This small molecule binds to this protein.
Small molecule (SMILES): Cc1ncc(C(=O)N[C@@H](CC(C)C)C(=O)N[C@@H](CC2CCCCC2)C(=O)N[C@H](CCS(C)(=O)=O)Cc2ccc(CN)cc2)s1

Binding-site contacts:
Ligand atom N22 contacts residue GLU132 of chain 1.Z at 3.6 Å (salt-bridge).
Ligand atom C28 contacts residue SER131 of chain 1.Y at 3.5 Å.
Ligand atom N8 contacts residue ASP126 of chain 1.Z at 3.3 Å (salt-bridge).
Ligand atom N11 contacts residue THR21 of chain 1.Y at 3.0 Å (h-bond).
Ligand atom C12 contacts residue THR21 of chain 1.Y at 3.7 Å.
Ligand atom N14 contacts residue GLY47 of chain 1.Y at 3.0 Å (h-bond).
Ligand atom C21 contacts residue VAL31 of chain 1.Y at 3.6 Å (hydrophobic).
Ligand atom C23 contacts residue ALA49 of chain 1.Y at 3.4 Å (hydrophobic).
Ligand atom O39 contacts residue ALA49 of chain 1.Y at 3.2 Å (h-bond).
Ligand atom S5 contacts residue ASP126 of chain 1.Z at 3.6 Å.
Ligand atom O31 contacts residue ALA20 of chain 1.Y at 3.3 Å.
Ligand atom C26 contacts residue THR1 of chain 1.Y at 2.5 Å.
Ligand atom C18 contacts residue LYS33 of chain 1.Y at 3.7 Å.
Ligand atom C20 contacts residue ALA49 of chain 1.Y at 3.7 Å (hydrophobic).
Ligand atom S27 contacts residue THR1 of chain 1.Y at 3.7 Å.
Ligand atom C16 contacts residue THR1 of chain 1.Y at 2.9 Å.
Ligand atom C4 contacts residue PRO127 of chain 1.Z at 3.6 Å (hydrophobic).
Ligand atom C18 contacts residue MET45 of chain 1.Y at 3.5 Å (hydrophobic).
Ligand atom O30 contacts residue SER131 of chain 1.Y at 3.0 Å (h-bond).
Ligand atom C15 contacts residue THR1 of chain 1.Y at 2.5 Å.
Ligand atom O30 contacts residue THR1 of chain 1.Y at 3.6 Å.
Ligand atom C12 contacts residue GLY47 of chain 1.Y at 3.6 Å.
Ligand atom C34 contacts residue GLY47 of chain 1.Y at 3.6 Å.
Ligand atom O31 contacts residue THR21 of chain 1.Y at 2.9 Å (h-bond).
Ligand atom C16 contacts residue GLY47 of chain 1.Y at 3.6 Å.
Ligand atom N22 contacts residue GLN53 of chain 1.Y at 3.5 Å (h-bond).
Ligand atom C28 contacts residue THR1 of chain 1.Y at 3.5 Å.
Ligand atom C25 contacts residue THR1 of chain 1.Y at 1.4 Å.
Ligand atom C20 contacts residue VAL31 of chain 1.Y at 3.5 Å (hydrophobic).
Ligand atom O30 contacts residue GLY130 of chain 1.Y at 3.7 Å.
Ligand atom C19 contacts residue MET45 of chain 1.Y at 3.6 Å (hydrophobic).
Ligand atom C26 contacts residue GLY47 of chain 1.Y at 3.5 Å.
Ligand atom C32 contacts residue THR21 of chain 1.Y at 3.6 Å.
Ligand atom C43 contacts residue ALA27 of chain 1.Y at 3.5 Å (hydrophobic).
Ligand atom C17 contacts residue LYS33 of chain 1.Y at 3.7 Å.
Ligand atom C23 contacts residue VAL31 of chain 1.Y at 3.4 Å (hydrophobic).
Ligand atom C21 contacts residue LYS32 of chain 1.Y at 3.6 Å.
Ligand atom N22 contacts residue SER130 of chain 1.Z at 3.5 Å (h-bond).
Ligand atom N14 contacts residue THR1 of chain 1.Y at 3.7 Å.
Ligand atom C24 contacts residue ALA49 of chain 1.Y at 3.7 Å (hydrophobic).

Sequence of chain 1.Z:
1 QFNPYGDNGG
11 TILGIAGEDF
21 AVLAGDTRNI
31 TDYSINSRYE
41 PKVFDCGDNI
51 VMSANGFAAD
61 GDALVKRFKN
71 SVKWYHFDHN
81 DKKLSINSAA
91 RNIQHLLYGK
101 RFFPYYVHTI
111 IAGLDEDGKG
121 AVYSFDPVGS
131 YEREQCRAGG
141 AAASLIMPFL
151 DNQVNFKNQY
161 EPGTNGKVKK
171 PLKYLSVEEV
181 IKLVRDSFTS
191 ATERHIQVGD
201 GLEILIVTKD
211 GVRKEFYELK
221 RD

Sequence of chain 1.Y:
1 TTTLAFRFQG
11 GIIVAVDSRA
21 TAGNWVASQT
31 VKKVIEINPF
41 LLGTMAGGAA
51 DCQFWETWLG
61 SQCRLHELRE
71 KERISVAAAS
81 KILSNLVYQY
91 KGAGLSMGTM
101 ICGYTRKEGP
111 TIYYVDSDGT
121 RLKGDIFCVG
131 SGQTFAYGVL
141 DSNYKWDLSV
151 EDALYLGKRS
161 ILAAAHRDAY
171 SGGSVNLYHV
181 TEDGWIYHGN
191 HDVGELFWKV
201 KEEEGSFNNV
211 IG